Sequence of chain 1.C:
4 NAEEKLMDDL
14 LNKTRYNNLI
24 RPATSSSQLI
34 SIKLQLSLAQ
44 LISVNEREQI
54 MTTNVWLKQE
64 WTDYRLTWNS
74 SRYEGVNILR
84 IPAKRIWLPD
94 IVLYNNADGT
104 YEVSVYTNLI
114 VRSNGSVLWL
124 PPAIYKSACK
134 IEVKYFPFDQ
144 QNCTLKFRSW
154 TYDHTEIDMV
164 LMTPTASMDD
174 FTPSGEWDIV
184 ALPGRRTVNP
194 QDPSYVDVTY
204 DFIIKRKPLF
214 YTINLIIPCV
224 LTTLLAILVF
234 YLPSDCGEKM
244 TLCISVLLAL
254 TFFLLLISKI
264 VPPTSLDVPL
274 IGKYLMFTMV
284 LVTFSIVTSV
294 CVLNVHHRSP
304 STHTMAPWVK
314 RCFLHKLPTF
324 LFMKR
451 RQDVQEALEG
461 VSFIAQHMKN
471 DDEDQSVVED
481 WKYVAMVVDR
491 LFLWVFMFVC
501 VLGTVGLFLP

Binding-site contacts:
Ligand atom C5 contacts residue ARG75 of chain 1.C at 4.0 Å.
Ligand atom C1 contacts residue SER74 of chain 1.C at 3.4 Å.
Ligand atom C2 contacts residue SER74 of chain 1.C at 3.9 Å.
Ligand atom C2 contacts residue ASN72 of chain 1.C at 2.4 Å.
Ligand atom C7 contacts residue ASN72 of chain 1.C at 3.3 Å.
Ligand atom C3 contacts residue ASN72 of chain 1.C at 3.8 Å.
Ligand atom O5 contacts residue ASN72 of chain 1.C at 2.5 Å (h-bond).
Ligand atom C4 contacts residue ASN72 of chain 1.C at 4.3 Å.
Ligand atom N2 contacts residue ASN72 of chain 1.C at 2.8 Å (h-bond).
Ligand atom C3 contacts residue SER74 of chain 1.C at 4.2 Å.
Ligand atom O5 contacts residue SER74 of chain 1.C at 4.4 Å.
Ligand atom N2 contacts residue SER74 of chain 1.C at 3.5 Å (h-bond).
Ligand atom O6 contacts residue ARG75 of chain 1.C at 3.2 Å (salt-bridge).
Ligand atom C1 contacts residue ASN72 of chain 1.C at 1.4 Å.
Ligand atom C5 contacts residue ASN72 of chain 1.C at 3.7 Å.
Ligand atom C8 contacts residue ASN72 of chain 1.C at 3.5 Å.
Ligand atom O5 contacts residue ARG75 of chain 1.C at 3.9 Å.
Ligand atom O7 contacts residue ASN72 of chain 1.C at 4.2 Å.
Ligand atom C6 contacts residue ARG75 of chain 1.C at 3.4 Å.

This protein binds this small molecule.
Small molecule (SMILES): CC(=O)N[C@@H]1[C@@H](O)[C@H](O)[C@@H](CO)O[C@H]1O